Binding-site contacts:
Ligand atom C7 contacts residue ASN71 of chain 1.J at 3.6 Å.
Ligand atom O7 contacts residue ASN71 of chain 1.J at 3.8 Å.
Ligand atom C2 contacts residue ASN71 of chain 1.J at 2.5 Å.
Ligand atom C3 contacts residue ASN71 of chain 1.J at 3.8 Å.
Ligand atom N2 contacts residue ASN71 of chain 1.J at 2.9 Å (h-bond).
Ligand atom C1 contacts residue ASP74 of chain 1.J at 4.4 Å.
Ligand atom C5 contacts residue ASN71 of chain 1.J at 3.7 Å.
Ligand atom O5 contacts residue ASP74 of chain 1.J at 3.9 Å.
Ligand atom C1 contacts residue ASN71 of chain 1.J at 1.4 Å.
Ligand atom O5 contacts residue ASN71 of chain 1.J at 2.4 Å (h-bond).
Ligand atom C4 contacts residue ASN71 of chain 1.J at 4.3 Å.

Sequence of chain 1.J:
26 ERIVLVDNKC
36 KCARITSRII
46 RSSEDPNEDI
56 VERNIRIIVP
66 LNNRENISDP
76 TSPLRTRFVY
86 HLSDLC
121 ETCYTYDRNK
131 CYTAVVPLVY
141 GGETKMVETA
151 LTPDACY

The small molecule below binds the protein below.
Small molecule (SMILES): CC(=O)N[C@H]1[C@H](O[C@H]2[C@H](O)[C@@H](NC(C)=O)CO[C@@H]2CO)O[C@H](CO)[C@@H](O)[C@@H]1O